Binding-site contacts:
Ligand atom O18 contacts residue PRO283 of chain 1.A at 3.8 Å.
Ligand atom S17 contacts residue ASP216 of chain 1.A at 2.8 Å (salt-bridge).
Ligand atom C1 contacts residue SER183 of chain 1.A at 3.7 Å.
Ligand atom S17 contacts residue HIS214 of chain 1.A at 3.2 Å (h-bond).
Ligand atom S17 contacts residue PHE285 of chain 1.A at 3.7 Å.
Ligand atom N14 contacts residue TYR91 of chain 1.A at 3.1 Å (h-bond).
Ligand atom C30 contacts residue SER281 of chain 1.A at 3.7 Å.
Ligand atom C37 contacts residue PRO283 of chain 1.A at 3.8 Å (hydrophobic).
Ligand atom O19 contacts residue SER183 of chain 1.A at 2.7 Å (h-bond).
Ligand atom C37 contacts residue NO1 of chain 1.H at 3.3 Å.
Ligand atom C30 contacts residue NO1 of chain 1.H at 3.7 Å.
Ligand atom O18 contacts residue PHE285 of chain 1.A at 3.5 Å.
Ligand atom C33 contacts residue SER281 of chain 1.A at 3.8 Å.
Ligand atom O15 contacts residue THR331 of chain 1.A at 3.8 Å.
Ligand atom O43 contacts residue TYR189 of chain 1.A at 2.5 Å (h-bond).
Ligand atom N29 contacts residue NO1 of chain 1.H at 3.0 Å (h-bond).
Ligand atom N11 contacts residue PHE285 of chain 1.A at 3.6 Å.
Ligand atom C31 contacts residue TYR189 of chain 1.A at 3.4 Å (hydrophobic).
Ligand atom C16 contacts residue PHE211 of chain 1.A at 3.5 Å (hydrophobic).
Ligand atom C10 contacts residue LEU324 of chain 1.A at 3.8 Å (hydrophobic).
Ligand atom C33 contacts residue NO1 of chain 1.H at 3.0 Å.
Ligand atom C1 contacts residue ARG87 of chain 1.A at 3.5 Å.
Ligand atom C16 contacts residue FE1 of chain 1.B at 3.2 Å.
Ligand atom C16 contacts residue NO1 of chain 1.H at 3.2 Å.
Ligand atom O19 contacts residue ARG87 of chain 1.A at 2.9 Å (salt-bridge).
Ligand atom C32 contacts residue SER281 of chain 1.A at 3.4 Å.
Ligand atom C32 contacts residue NO1 of chain 1.H at 3.6 Å.
Ligand atom C31 contacts residue SER281 of chain 1.A at 3.5 Å.
Ligand atom S17 contacts residue NO1 of chain 1.H at 3.2 Å (h-bond).
Ligand atom S17 contacts residue FE1 of chain 1.B at 2.3 Å.
Ligand atom O42 contacts residue SER281 of chain 1.A at 2.6 Å (h-bond).
Ligand atom C16 contacts residue HIS214 of chain 1.A at 3.1 Å.
Ligand atom O20 contacts residue ARG87 of chain 1.A at 2.8 Å (salt-bridge).
Ligand atom C31 contacts residue ILE187 of chain 1.A at 3.8 Å (hydrophobic).
Ligand atom C30 contacts residue ILE187 of chain 1.A at 3.6 Å (hydrophobic).
Ligand atom N14 contacts residue CYS104 of chain 1.A at 3.8 Å.
Ligand atom O42 contacts residue TYR189 of chain 1.A at 3.4 Å.
Ligand atom O20 contacts residue LEU321 of chain 1.A at 3.8 Å.
Ligand atom O43 contacts residue VAL272 of chain 1.A at 3.8 Å.
Ligand atom O18 contacts residue ILE187 of chain 1.A at 3.8 Å.

Sequence of chain 1.A:
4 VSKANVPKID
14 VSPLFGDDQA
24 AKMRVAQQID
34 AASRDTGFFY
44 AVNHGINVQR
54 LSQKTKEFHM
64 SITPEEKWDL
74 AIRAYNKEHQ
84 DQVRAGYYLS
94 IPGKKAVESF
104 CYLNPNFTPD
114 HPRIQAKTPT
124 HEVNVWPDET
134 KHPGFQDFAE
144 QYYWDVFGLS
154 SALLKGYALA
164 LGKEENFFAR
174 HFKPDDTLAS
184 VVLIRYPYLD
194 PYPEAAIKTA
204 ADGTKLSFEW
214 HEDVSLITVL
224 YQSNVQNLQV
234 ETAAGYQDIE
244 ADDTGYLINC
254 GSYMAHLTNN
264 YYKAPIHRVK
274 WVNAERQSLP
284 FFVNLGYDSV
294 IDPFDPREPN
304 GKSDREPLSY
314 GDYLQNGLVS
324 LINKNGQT

This protein binds this small molecule.
Small molecule (SMILES): CC(C)[C@@H](NC(=O)[C@H](CS)NC(=O)CCC[C@H](N)C(=O)O)C(=O)O